A protein and the small-molecule ligand that binds it are described below.
Small molecule (SMILES): NC(=O)[C@H]1O[C@H](CO)[C@@H](O)[C@H](O)[C@H]1O

Sequence of chain 2.A:
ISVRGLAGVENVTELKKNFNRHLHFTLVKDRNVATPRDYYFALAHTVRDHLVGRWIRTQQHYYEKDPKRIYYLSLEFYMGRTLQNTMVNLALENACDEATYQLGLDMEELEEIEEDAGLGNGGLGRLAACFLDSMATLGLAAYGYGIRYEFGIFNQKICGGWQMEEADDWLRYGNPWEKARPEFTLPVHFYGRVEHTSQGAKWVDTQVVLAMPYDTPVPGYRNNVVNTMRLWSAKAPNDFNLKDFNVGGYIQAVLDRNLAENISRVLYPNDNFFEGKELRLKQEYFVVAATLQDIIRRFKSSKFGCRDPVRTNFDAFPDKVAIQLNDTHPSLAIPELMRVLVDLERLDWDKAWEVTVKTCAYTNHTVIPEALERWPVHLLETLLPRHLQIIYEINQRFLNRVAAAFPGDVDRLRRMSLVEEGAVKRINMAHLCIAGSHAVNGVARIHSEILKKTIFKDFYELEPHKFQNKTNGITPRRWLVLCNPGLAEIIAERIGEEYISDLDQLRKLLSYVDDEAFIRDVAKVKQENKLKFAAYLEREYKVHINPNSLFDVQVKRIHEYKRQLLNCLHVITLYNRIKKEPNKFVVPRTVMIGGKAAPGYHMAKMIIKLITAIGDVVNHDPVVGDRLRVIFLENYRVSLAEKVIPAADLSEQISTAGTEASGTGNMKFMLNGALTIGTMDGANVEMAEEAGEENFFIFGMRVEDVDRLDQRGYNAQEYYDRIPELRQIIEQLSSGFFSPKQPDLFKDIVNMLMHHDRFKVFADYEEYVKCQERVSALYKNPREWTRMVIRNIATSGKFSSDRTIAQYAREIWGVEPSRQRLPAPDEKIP

Binding-site contacts:
Ligand atom C2 contacts residue GLU672 of chain 2.A at 3.9 Å.
Ligand atom C1 contacts residue ASN284 of chain 2.A at 4.1 Å.
Ligand atom O6 contacts residue HIS377 of chain 2.A at 2.9 Å (h-bond).
Ligand atom O3 contacts residue GLY675 of chain 2.A at 3.1 Å (h-bond).
Ligand atom C6 contacts residue LEU139 of chain 2.A at 4.1 Å (hydrophobic).
Ligand atom O4 contacts residue SER674 of chain 2.A at 3.7 Å.
Ligand atom O2 contacts residue ASN284 of chain 2.A at 2.9 Å (h-bond).
Ligand atom O4 contacts residue GLY675 of chain 2.A at 2.7 Å (h-bond).
Ligand atom C6 contacts residue GLY135 of chain 2.A at 3.9 Å.
Ligand atom O2 contacts residue GLU672 of chain 2.A at 3.4 Å (salt-bridge).
Ligand atom O2 contacts residue HIS377 of chain 2.A at 3.8 Å.
Ligand atom O6 contacts residue VAL455 of chain 2.A at 3.7 Å.
Ligand atom C5 contacts residue GLY135 of chain 2.A at 3.9 Å.
Ligand atom C6 contacts residue HIS377 of chain 2.A at 3.8 Å.
Ligand atom O6 contacts residue ASN484 of chain 2.A at 2.8 Å (h-bond).
Ligand atom N contacts residue LEU136 of chain 2.A at 3.2 Å (h-bond).
Ligand atom O3 contacts residue SER674 of chain 2.A at 3.0 Å (h-bond).
Ligand atom O3 contacts residue ALA673 of chain 2.A at 3.4 Å (h-bond).
Ligand atom C7 contacts residue ASN284 of chain 2.A at 3.6 Å.
Ligand atom C5 contacts residue LEU136 of chain 2.A at 3.8 Å (hydrophobic).
Ligand atom O2 contacts residue TYR573 of chain 2.A at 3.2 Å (h-bond).
Ligand atom C2 contacts residue HIS377 of chain 2.A at 3.2 Å.
Ligand atom O5 contacts residue LEU136 of chain 2.A at 3.9 Å.
Ligand atom C1 contacts residue HIS377 of chain 2.A at 3.7 Å.
Ligand atom O4 contacts residue ASN484 of chain 2.A at 3.6 Å.
Ligand atom C3 contacts residue GLU672 of chain 2.A at 3.4 Å.
Ligand atom O6 contacts residue LEU139 of chain 2.A at 3.9 Å.
Ligand atom C4 contacts residue ASN484 of chain 2.A at 4.1 Å.
Ligand atom C6 contacts residue LEU136 of chain 2.A at 4.0 Å (hydrophobic).
Ligand atom O7 contacts residue LEU136 of chain 2.A at 3.9 Å.
Ligand atom N contacts residue GLY135 of chain 2.A at 3.1 Å.
Ligand atom C7 contacts residue LEU136 of chain 2.A at 3.7 Å (hydrophobic).
Ligand atom C6 contacts residue ASN484 of chain 2.A at 3.3 Å.
Ligand atom C2 contacts residue ALA673 of chain 2.A at 4.2 Å (hydrophobic).
Ligand atom C4 contacts residue GLY675 of chain 2.A at 3.6 Å.
Ligand atom C3 contacts residue GLY675 of chain 2.A at 3.8 Å.
Ligand atom C2 contacts residue ASN284 of chain 2.A at 4.1 Å.
Ligand atom O5 contacts residue HIS377 of chain 2.A at 3.6 Å.
Ligand atom O3 contacts residue GLU672 of chain 2.A at 2.7 Å (salt-bridge).
Ligand atom O7 contacts residue ASN284 of chain 2.A at 3.2 Å (h-bond).